Sequence of chain 1.A:
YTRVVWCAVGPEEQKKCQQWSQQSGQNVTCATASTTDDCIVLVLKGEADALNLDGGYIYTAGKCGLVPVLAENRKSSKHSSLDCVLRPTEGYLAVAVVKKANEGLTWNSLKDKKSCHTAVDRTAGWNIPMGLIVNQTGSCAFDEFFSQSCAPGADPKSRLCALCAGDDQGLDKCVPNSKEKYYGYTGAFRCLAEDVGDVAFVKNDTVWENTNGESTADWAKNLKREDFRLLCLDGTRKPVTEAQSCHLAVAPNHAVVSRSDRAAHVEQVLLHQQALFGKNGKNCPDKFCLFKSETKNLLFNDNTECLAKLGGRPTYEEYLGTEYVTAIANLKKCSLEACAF

Binding-site contacts:
Ligand atom O7 contacts residue ASN330 of chain 1.A at 3.0 Å (h-bond).
Ligand atom C4 contacts residue ASN135 of chain 1.A at 4.1 Å.
Ligand atom C7 contacts residue ASN330 of chain 1.A at 3.4 Å.
Ligand atom C6 contacts residue GLU323 of chain 1.A at 3.4 Å.
Ligand atom O7 contacts residue ASN135 of chain 1.A at 3.9 Å.
Ligand atom N2 contacts residue GLY131 of chain 1.A at 4.4 Å.
Ligand atom C7 contacts residue ASN135 of chain 1.A at 3.6 Å.
Ligand atom C2 contacts residue ASN135 of chain 1.A at 2.4 Å.
Ligand atom O7 contacts residue THR326 of chain 1.A at 3.3 Å.
Ligand atom C8 contacts residue GLY131 of chain 1.A at 3.9 Å.
Ligand atom O4 contacts residue ASN330 of chain 1.A at 3.0 Å (h-bond).
Ligand atom C3 contacts residue ALA327 of chain 1.A at 4.1 Å (hydrophobic).
Ligand atom N2 contacts residue ASN135 of chain 1.A at 2.9 Å (h-bond).
Ligand atom C7 contacts residue THR326 of chain 1.A at 4.2 Å.
Ligand atom C2 contacts residue THR326 of chain 1.A at 3.8 Å.
Ligand atom O5 contacts residue ASN135 of chain 1.A at 2.2 Å (h-bond).
Ligand atom O3 contacts residue ALA327 of chain 1.A at 4.0 Å.
Ligand atom C8 contacts residue ALA327 of chain 1.A at 3.9 Å (hydrophobic).
Ligand atom C5 contacts residue ASN135 of chain 1.A at 3.5 Å.
Ligand atom C3 contacts residue ASN135 of chain 1.A at 3.8 Å.
Ligand atom N2 contacts residue ALA327 of chain 1.A at 3.9 Å.
Ligand atom C3 contacts residue ASN330 of chain 1.A at 4.0 Å.
Ligand atom C8 contacts residue ASN330 of chain 1.A at 3.9 Å.
Ligand atom C8 contacts residue ILE128 of chain 1.A at 4.2 Å (hydrophobic).
Ligand atom N2 contacts residue ASN330 of chain 1.A at 3.9 Å.
Ligand atom C1 contacts residue ASN135 of chain 1.A at 1.4 Å.
Ligand atom O4 contacts residue THR326 of chain 1.A at 4.3 Å.
Ligand atom C5 contacts residue ASN330 of chain 1.A at 3.6 Å.
Ligand atom C7 contacts residue LEU132 of chain 1.A at 4.3 Å (hydrophobic).
Ligand atom C4 contacts residue ASN330 of chain 1.A at 3.7 Å.
Ligand atom C7 contacts residue GLY131 of chain 1.A at 4.4 Å.
Ligand atom C1 contacts residue THR326 of chain 1.A at 4.4 Å.
Ligand atom C6 contacts residue ASN330 of chain 1.A at 4.2 Å.
Ligand atom C8 contacts residue LEU132 of chain 1.A at 3.7 Å (hydrophobic).
Ligand atom N2 contacts residue THR326 of chain 1.A at 4.5 Å.
Ligand atom C1 contacts residue ASN330 of chain 1.A at 4.2 Å.
Ligand atom O6 contacts residue GLU323 of chain 1.A at 2.9 Å.
Ligand atom O7 contacts residue LEU132 of chain 1.A at 3.8 Å.
Ligand atom C7 contacts residue ALA327 of chain 1.A at 4.1 Å (hydrophobic).
Ligand atom C2 contacts residue ASN330 of chain 1.A at 4.2 Å.

The small molecule below binds the protein below.
Small molecule (SMILES): CC(=O)N[C@H]1[C@H](O[C@H]2[C@H](O)[C@@H](NC(C)=O)CO[C@@H]2CO)O[C@H](CO)[C@@H](O)[C@@H]1O